Sequence of chain 1.C:
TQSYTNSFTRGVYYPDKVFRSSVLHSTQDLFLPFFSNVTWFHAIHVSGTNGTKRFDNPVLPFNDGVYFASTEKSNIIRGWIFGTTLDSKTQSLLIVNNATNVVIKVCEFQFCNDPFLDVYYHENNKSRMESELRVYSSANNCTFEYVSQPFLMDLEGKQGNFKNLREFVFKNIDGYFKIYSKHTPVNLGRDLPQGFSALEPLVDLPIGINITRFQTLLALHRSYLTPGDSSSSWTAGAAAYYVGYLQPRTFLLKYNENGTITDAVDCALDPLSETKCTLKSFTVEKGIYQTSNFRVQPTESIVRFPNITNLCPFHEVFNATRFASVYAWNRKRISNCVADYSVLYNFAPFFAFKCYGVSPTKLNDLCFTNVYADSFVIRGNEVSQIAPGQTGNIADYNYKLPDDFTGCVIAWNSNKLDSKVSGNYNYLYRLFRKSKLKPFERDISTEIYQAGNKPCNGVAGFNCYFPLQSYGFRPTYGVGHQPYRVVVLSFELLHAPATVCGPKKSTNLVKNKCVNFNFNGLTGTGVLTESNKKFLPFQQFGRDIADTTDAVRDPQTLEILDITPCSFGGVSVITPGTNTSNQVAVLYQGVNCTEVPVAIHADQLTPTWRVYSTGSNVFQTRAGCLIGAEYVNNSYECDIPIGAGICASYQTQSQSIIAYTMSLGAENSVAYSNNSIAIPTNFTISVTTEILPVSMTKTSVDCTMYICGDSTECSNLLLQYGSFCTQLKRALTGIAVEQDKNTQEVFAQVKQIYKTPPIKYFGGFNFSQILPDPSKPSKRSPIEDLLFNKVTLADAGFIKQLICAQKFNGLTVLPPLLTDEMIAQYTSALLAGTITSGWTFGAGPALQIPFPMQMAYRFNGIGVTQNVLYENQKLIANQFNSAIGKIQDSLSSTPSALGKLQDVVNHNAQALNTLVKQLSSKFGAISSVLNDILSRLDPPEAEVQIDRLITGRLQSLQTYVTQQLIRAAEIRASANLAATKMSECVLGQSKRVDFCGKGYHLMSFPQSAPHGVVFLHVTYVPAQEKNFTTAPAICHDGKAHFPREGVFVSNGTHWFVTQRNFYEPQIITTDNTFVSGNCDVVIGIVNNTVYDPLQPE

Sequence of chain 1.B:
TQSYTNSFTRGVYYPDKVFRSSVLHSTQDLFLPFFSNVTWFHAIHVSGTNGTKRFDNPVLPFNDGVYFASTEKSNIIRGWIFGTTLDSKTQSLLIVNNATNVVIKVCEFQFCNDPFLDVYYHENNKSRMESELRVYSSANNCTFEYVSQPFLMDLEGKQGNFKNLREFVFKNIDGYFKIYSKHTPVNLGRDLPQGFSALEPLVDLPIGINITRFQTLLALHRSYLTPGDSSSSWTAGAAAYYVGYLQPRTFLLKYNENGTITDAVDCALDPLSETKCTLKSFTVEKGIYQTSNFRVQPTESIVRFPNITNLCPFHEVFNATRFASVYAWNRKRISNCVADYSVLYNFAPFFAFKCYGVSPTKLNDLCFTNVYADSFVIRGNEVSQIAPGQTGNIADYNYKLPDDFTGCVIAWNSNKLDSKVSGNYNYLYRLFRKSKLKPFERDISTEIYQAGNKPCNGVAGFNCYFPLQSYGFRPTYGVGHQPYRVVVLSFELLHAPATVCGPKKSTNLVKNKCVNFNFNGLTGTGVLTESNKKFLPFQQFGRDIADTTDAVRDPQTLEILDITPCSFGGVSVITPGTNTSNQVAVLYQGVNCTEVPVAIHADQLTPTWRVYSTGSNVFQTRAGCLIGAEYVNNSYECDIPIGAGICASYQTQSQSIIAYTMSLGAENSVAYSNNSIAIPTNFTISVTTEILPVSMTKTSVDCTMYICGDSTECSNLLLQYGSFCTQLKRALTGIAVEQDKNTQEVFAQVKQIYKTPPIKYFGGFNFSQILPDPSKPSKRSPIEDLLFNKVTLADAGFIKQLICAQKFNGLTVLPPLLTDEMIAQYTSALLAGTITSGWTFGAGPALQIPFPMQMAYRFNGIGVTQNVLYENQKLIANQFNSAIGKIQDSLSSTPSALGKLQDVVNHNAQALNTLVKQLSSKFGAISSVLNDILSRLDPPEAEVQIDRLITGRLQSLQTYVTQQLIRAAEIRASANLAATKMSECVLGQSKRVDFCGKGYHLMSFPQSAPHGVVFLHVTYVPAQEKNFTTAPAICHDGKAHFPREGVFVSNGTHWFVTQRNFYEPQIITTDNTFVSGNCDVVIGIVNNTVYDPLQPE

Binding-site contacts:
Ligand atom O5 contacts residue ASN279 of chain 1.C at 2.4 Å (h-bond).
Ligand atom C2 contacts residue ASN279 of chain 1.C at 2.5 Å.
Ligand atom N2 contacts residue ASN279 of chain 1.C at 2.9 Å (h-bond).
Ligand atom C8 contacts residue ASN279 of chain 1.C at 4.0 Å.
Ligand atom C5 contacts residue ASN279 of chain 1.C at 3.7 Å.
Ligand atom O6 contacts residue LYS555 of chain 1.B at 4.2 Å.
Ligand atom C3 contacts residue ASN279 of chain 1.C at 3.8 Å.
Ligand atom C1 contacts residue ASN279 of chain 1.C at 1.4 Å.
Ligand atom C4 contacts residue ASN279 of chain 1.C at 4.2 Å.
Ligand atom C7 contacts residue ASN279 of chain 1.C at 3.7 Å.

This small molecule binds to this protein.
Small molecule (SMILES): CC(=O)N[C@@H]1[C@@H](O)[C@H](O)[C@@H](CO)O[C@H]1O